Binding-site contacts:
Ligand atom O4P contacts residue GLY213 of chain 3.A at 3.8 Å.
Ligand atom N2 contacts residue HIS212 of chain 3.A at 3.8 Å.
Ligand atom O2 contacts residue ZN1 of chain 3.C at 2.1 Å.
Ligand atom O2 contacts residue ASP95 of chain 3.A at 2.5 Å (salt-bridge).
Ligand atom O4P contacts residue ASP276 of chain 3.A at 3.5 Å.
Ligand atom O1 contacts residue HIS212 of chain 3.A at 3.1 Å (h-bond).
Ligand atom N2 contacts residue ASN27 of chain 3.A at 3.6 Å.
Ligand atom O3P contacts residue VAL275 of chain 3.A at 3.4 Å.
Ligand atom P contacts residue SER255 of chain 3.A at 3.6 Å.
Ligand atom O1 contacts residue GLY253 of chain 3.A at 2.8 Å (h-bond).
Ligand atom O2 contacts residue HIS96 of chain 3.A at 3.1 Å (h-bond).
Ligand atom O2P contacts residue SER255 of chain 3.A at 3.6 Å.
Ligand atom P contacts residue GLY253 of chain 3.A at 3.7 Å.
Ligand atom O2P contacts residue HIS212 of chain 3.A at 3.7 Å.
Ligand atom O3P contacts residue GLY254 of chain 3.A at 3.6 Å.
Ligand atom O3P contacts residue ASN274 of chain 3.A at 3.7 Å.
Ligand atom C1 contacts residue ASN274 of chain 3.A at 3.4 Å.
Ligand atom C1 contacts residue ZN1 of chain 3.C at 3.0 Å.
Ligand atom O1 contacts residue HIS252 of chain 3.A at 3.3 Å (h-bond).
Ligand atom O1P contacts residue HIS212 of chain 3.A at 3.4 Å.
Ligand atom C1 contacts residue HIS212 of chain 3.A at 3.4 Å.
Ligand atom N2 contacts residue ZN1 of chain 3.C at 2.9 Å.
Ligand atom P contacts residue THR277 of chain 3.A at 3.8 Å.
Ligand atom O1P contacts residue GLY253 of chain 3.A at 3.1 Å.
Ligand atom O1 contacts residue ASN274 of chain 3.A at 3.4 Å.
Ligand atom O2P contacts residue GLY213 of chain 3.A at 2.9 Å (h-bond).
Ligand atom C2 contacts residue ASN274 of chain 3.A at 3.7 Å.
Ligand atom O4P contacts residue THR277 of chain 3.A at 2.6 Å (h-bond).
Ligand atom O2 contacts residue HIS212 of chain 3.A at 3.5 Å (h-bond).
Ligand atom O3P contacts residue THR277 of chain 3.A at 3.7 Å.
Ligand atom O1 contacts residue ZN1 of chain 3.C at 2.4 Å.
Ligand atom O2 contacts residue HIS252 of chain 3.A at 3.4 Å (h-bond).
Ligand atom O3P contacts residue ASP276 of chain 3.A at 3.0 Å (salt-bridge).
Ligand atom C1 contacts residue GLY253 of chain 3.A at 3.8 Å.
Ligand atom O2P contacts residue NA1 of chain 3.B at 2.5 Å (h-bond).
Ligand atom O2P contacts residue GLY253 of chain 3.A at 3.2 Å.
Ligand atom O2 contacts residue ASN274 of chain 3.A at 3.4 Å (h-bond).
Ligand atom N2 contacts residue ASP95 of chain 3.A at 3.2 Å (salt-bridge).
Ligand atom O3P contacts residue SER255 of chain 3.A at 2.5 Å (h-bond).
Ligand atom N2 contacts residue ASN274 of chain 3.A at 3.8 Å.

Sequence of chain 3.A:
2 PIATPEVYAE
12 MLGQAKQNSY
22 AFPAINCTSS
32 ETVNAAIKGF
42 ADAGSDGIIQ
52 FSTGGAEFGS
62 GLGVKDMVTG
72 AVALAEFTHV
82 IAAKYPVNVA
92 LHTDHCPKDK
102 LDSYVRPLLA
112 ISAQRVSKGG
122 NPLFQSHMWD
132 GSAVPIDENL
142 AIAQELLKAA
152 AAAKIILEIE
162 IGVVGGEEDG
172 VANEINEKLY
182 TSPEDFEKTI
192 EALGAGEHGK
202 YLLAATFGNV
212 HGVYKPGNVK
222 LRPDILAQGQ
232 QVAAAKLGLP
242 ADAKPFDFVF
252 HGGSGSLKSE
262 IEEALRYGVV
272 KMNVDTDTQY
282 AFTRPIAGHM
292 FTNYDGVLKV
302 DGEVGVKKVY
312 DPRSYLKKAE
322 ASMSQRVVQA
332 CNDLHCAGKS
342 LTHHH

Sequence of chain 4.A:
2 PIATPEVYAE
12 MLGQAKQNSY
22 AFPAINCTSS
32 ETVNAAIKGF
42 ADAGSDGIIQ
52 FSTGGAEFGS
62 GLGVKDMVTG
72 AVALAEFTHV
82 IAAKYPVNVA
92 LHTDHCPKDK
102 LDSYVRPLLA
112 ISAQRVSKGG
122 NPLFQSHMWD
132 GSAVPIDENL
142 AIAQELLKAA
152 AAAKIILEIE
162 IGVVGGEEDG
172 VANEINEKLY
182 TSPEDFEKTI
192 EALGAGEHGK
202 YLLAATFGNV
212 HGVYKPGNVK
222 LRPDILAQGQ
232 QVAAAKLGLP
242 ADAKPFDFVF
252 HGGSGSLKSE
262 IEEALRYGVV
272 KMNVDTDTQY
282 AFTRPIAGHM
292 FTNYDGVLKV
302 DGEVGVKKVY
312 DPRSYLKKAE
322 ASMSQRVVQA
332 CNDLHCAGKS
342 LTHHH

A small-molecule ligand and the protein it binds are described below.
Small molecule (SMILES): O=C(COP(=O)(O)O)NO